Sequence of chain 1.A:
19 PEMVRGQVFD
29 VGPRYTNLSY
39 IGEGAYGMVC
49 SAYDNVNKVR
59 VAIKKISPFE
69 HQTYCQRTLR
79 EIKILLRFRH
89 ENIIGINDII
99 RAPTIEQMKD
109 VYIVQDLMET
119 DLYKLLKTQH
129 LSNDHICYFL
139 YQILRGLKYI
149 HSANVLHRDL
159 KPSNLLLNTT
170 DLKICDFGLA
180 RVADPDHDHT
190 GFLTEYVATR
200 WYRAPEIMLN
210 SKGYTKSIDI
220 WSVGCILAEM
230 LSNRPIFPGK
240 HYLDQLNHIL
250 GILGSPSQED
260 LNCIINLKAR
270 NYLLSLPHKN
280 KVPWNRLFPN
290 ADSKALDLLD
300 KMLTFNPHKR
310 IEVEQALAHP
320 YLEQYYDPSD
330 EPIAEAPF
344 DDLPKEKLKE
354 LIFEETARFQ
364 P

The protein below binds the small molecule below.
Small molecule (SMILES): Nc1ccon1

Binding-site contacts:
Ligand atom O5 contacts residue MET116 of chain 1.A at 3.3 Å (h-bond).
Ligand atom C2 contacts residue MET116 of chain 1.A at 4.0 Å (hydrophobic).
Ligand atom C2 contacts residue LEU164 of chain 1.A at 3.9 Å (hydrophobic).
Ligand atom C3 contacts residue HOW1 of chain 1.D at 3.5 Å.
Ligand atom C2 contacts residue ALA60 of chain 1.A at 3.3 Å (hydrophobic).
Ligand atom N6 contacts residue LEU115 of chain 1.A at 3.8 Å.
Ligand atom C3 contacts residue LEU164 of chain 1.A at 4.2 Å (hydrophobic).
Ligand atom N1 contacts residue ILE92 of chain 1.A at 4.2 Å.
Ligand atom N1 contacts residue GLN113 of chain 1.A at 3.1 Å (h-bond).
Ligand atom C2 contacts residue GLN113 of chain 1.A at 4.0 Å.
Ligand atom O5 contacts residue LEU115 of chain 1.A at 4.0 Å.
Ligand atom N6 contacts residue MET116 of chain 1.A at 2.9 Å (h-bond).
Ligand atom N6 contacts residue ASP114 of chain 1.A at 3.5 Å (salt-bridge).
Ligand atom O5 contacts residue ALA60 of chain 1.A at 3.7 Å.
Ligand atom C3 contacts residue GLN113 of chain 1.A at 4.1 Å.
Ligand atom C2 contacts residue ASP114 of chain 1.A at 3.6 Å.
Ligand atom C3 contacts residue ALA60 of chain 1.A at 3.6 Å (hydrophobic).
Ligand atom N1 contacts residue ASP114 of chain 1.A at 2.9 Å (salt-bridge).
Ligand atom C4 contacts residue HOW1 of chain 1.D at 4.2 Å.
Ligand atom N1 contacts residue ALA60 of chain 1.A at 3.8 Å.
Ligand atom N1 contacts residue LEU164 of chain 1.A at 3.7 Å.
Ligand atom N1 contacts residue MET116 of chain 1.A at 4.0 Å.
Ligand atom C4 contacts residue ALA60 of chain 1.A at 3.8 Å (hydrophobic).
Ligand atom C4 contacts residue VAL47 of chain 1.A at 4.5 Å (hydrophobic).
Ligand atom N6 contacts residue ALA60 of chain 1.A at 3.4 Å.